Binding-site contacts:
Ligand atom O6 contacts residue LYS403 of chain 2.A at 3.0 Å (salt-bridge).
Ligand atom C2 contacts residue ASN56 of chain 2.A at 2.4 Å.
Ligand atom O5 contacts residue TRP649 of chain 2.A at 3.4 Å.
Ligand atom C6 contacts residue PRO652 of chain 2.A at 3.8 Å (hydrophobic).
Ligand atom O5 contacts residue LYS403 of chain 2.A at 3.9 Å.
Ligand atom C2 contacts residue LEU647 of chain 2.A at 4.0 Å (hydrophobic).
Ligand atom C4 contacts residue LEU647 of chain 2.A at 3.9 Å (hydrophobic).
Ligand atom O2 contacts residue GLY201 of chain 1.A at 3.9 Å.
Ligand atom C6 contacts residue TYR207 of chain 1.A at 3.4 Å (hydrophobic).
Ligand atom C3 contacts residue TRP649 of chain 2.A at 4.0 Å (hydrophobic).
Ligand atom O6 contacts residue TRP649 of chain 2.A at 3.7 Å.
Ligand atom C5 contacts residue LYS403 of chain 2.A at 4.0 Å.
Ligand atom O4 contacts residue TRP649 of chain 2.A at 3.6 Å.
Ligand atom C7 contacts residue ASN56 of chain 2.A at 3.6 Å.
Ligand atom O2 contacts residue ALA200 of chain 1.A at 3.4 Å.
Ligand atom O6 contacts residue VAL648 of chain 2.A at 4.0 Å.
Ligand atom O3 contacts residue GLY201 of chain 1.A at 3.7 Å.
Ligand atom O5 contacts residue TRP649 of chain 2.A at 3.5 Å.
Ligand atom O5 contacts residue LEU647 of chain 2.A at 3.5 Å.
Ligand atom O3 contacts residue TRP649 of chain 2.A at 3.5 Å.
Ligand atom O5 contacts residue ASN56 of chain 2.A at 2.3 Å (h-bond).
Ligand atom O5 contacts residue ALA200 of chain 1.A at 3.9 Å.
Ligand atom O6 contacts residue TYR207 of chain 1.A at 3.4 Å (h-bond).
Ligand atom C4 contacts residue GLY201 of chain 1.A at 3.6 Å.
Ligand atom C1 contacts residue TRP649 of chain 2.A at 3.9 Å (hydrophobic).
Ligand atom O7 contacts residue ASN56 of chain 2.A at 3.8 Å.
Ligand atom N2 contacts residue ASN56 of chain 2.A at 2.9 Å (h-bond).
Ligand atom C5 contacts residue TRP649 of chain 2.A at 3.8 Å (hydrophobic).
Ligand atom O6 contacts residue TYR663 of chain 2.A at 3.7 Å.
Ligand atom C6 contacts residue LYS403 of chain 2.A at 4.0 Å.
Ligand atom C4 contacts residue TRP649 of chain 2.A at 3.9 Å (hydrophobic).
Ligand atom C8 contacts residue ALA200 of chain 1.A at 3.8 Å (hydrophobic).
Ligand atom C6 contacts residue TRP649 of chain 2.A at 3.9 Å (hydrophobic).
Ligand atom C5 contacts residue ASN56 of chain 2.A at 3.6 Å.
Ligand atom C6 contacts residue VAL648 of chain 2.A at 3.5 Å (hydrophobic).
Ligand atom C6 contacts residue LEU647 of chain 2.A at 3.9 Å (hydrophobic).
Ligand atom C2 contacts residue TRP649 of chain 2.A at 3.9 Å (hydrophobic).
Ligand atom C3 contacts residue ASN56 of chain 2.A at 3.7 Å.
Ligand atom O6 contacts residue PRO652 of chain 2.A at 3.3 Å.
Ligand atom C1 contacts residue ASN56 of chain 2.A at 1.4 Å.

Sequence of chain 1.A:
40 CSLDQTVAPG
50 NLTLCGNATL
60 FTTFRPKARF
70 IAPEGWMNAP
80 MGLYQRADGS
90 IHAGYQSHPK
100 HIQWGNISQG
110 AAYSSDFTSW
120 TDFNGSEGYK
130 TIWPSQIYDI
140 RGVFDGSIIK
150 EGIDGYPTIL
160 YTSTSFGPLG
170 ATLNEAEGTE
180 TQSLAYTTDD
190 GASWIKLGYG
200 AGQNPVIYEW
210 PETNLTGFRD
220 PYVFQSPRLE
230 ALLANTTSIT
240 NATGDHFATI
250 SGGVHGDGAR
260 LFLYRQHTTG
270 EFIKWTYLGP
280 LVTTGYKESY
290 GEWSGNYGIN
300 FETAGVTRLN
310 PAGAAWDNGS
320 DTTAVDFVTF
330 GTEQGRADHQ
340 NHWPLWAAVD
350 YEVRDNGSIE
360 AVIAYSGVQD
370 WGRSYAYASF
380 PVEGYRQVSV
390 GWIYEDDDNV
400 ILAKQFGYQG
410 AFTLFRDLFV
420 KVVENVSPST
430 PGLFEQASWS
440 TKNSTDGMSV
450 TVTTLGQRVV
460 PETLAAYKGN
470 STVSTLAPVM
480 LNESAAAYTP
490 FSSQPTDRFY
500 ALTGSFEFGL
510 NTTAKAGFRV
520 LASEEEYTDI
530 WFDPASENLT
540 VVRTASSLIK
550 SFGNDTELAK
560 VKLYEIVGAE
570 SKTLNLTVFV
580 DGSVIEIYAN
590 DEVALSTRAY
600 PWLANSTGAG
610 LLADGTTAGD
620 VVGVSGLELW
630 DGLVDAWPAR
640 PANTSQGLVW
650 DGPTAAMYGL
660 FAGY

The protein below binds the small molecule below.
Small molecule (SMILES): CC(=O)N[C@H]1[C@H](O[C@H]2[C@H](O)[C@@H](NC(C)=O)CO[C@@H]2CO)O[C@H](CO)[C@@H](O[C@@H]2O[C@H](CO[C@H]3O[C@H](CO)[C@@H](O)[C@H](O[C@H]4O[C@H](CO)[C@@H](O)[C@H](O)[C@@H]4O)[C@@H]3O)[C@@H](O)[C@H](O[C@H]3O[C@H](CO)[C@@H](O)[C@H](O)[C@@H]3O)[C@@H]2O)[C@@H]1O

Sequence of chain 2.A:
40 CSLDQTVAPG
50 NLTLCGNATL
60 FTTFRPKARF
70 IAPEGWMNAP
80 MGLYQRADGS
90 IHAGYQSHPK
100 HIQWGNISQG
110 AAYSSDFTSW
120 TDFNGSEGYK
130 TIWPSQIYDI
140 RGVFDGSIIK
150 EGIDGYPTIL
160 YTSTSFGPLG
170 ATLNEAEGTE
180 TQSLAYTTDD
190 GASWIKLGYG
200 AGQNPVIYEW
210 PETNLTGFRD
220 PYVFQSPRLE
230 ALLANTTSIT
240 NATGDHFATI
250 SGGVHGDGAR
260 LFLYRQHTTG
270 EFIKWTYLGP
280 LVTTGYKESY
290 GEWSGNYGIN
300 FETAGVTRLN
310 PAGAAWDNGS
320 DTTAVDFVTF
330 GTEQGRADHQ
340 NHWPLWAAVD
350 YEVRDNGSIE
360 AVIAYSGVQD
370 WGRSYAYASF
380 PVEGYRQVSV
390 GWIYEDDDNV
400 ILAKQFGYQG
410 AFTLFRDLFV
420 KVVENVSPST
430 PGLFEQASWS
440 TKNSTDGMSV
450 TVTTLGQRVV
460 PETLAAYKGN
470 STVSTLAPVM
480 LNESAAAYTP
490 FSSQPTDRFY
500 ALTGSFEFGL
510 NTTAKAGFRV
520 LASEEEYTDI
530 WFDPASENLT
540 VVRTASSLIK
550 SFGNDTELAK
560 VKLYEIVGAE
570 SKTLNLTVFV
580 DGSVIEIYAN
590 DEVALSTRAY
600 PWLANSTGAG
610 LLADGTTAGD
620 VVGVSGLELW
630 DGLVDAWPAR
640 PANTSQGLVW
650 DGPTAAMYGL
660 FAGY